Sequence of chain 1.A:
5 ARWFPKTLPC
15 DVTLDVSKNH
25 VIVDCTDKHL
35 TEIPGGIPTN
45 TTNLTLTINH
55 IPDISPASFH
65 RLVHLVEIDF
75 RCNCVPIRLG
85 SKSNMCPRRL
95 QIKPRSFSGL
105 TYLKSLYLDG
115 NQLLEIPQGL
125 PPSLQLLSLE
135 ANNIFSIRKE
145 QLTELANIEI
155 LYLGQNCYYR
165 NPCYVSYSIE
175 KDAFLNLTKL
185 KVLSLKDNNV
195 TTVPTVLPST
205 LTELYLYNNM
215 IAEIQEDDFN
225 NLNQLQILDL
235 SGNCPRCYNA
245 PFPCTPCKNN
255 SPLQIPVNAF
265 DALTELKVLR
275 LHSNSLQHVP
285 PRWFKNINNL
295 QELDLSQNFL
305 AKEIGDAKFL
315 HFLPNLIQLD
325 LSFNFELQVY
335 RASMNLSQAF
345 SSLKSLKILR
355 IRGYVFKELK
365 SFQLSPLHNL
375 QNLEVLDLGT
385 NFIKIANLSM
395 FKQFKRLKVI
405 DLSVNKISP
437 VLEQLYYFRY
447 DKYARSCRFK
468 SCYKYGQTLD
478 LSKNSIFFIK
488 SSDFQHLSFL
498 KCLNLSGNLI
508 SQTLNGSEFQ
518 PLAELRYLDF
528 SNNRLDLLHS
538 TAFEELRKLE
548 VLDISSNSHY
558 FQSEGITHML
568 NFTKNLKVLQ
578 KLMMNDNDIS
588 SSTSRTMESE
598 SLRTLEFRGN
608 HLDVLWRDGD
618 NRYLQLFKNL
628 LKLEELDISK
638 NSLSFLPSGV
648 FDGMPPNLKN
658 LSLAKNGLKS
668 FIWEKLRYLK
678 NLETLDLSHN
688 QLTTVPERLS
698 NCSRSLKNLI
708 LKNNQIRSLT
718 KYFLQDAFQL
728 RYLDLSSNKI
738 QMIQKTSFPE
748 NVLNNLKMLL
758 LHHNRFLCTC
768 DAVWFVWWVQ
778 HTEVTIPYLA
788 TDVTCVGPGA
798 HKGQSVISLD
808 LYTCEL

Sequence of chain 1.B:
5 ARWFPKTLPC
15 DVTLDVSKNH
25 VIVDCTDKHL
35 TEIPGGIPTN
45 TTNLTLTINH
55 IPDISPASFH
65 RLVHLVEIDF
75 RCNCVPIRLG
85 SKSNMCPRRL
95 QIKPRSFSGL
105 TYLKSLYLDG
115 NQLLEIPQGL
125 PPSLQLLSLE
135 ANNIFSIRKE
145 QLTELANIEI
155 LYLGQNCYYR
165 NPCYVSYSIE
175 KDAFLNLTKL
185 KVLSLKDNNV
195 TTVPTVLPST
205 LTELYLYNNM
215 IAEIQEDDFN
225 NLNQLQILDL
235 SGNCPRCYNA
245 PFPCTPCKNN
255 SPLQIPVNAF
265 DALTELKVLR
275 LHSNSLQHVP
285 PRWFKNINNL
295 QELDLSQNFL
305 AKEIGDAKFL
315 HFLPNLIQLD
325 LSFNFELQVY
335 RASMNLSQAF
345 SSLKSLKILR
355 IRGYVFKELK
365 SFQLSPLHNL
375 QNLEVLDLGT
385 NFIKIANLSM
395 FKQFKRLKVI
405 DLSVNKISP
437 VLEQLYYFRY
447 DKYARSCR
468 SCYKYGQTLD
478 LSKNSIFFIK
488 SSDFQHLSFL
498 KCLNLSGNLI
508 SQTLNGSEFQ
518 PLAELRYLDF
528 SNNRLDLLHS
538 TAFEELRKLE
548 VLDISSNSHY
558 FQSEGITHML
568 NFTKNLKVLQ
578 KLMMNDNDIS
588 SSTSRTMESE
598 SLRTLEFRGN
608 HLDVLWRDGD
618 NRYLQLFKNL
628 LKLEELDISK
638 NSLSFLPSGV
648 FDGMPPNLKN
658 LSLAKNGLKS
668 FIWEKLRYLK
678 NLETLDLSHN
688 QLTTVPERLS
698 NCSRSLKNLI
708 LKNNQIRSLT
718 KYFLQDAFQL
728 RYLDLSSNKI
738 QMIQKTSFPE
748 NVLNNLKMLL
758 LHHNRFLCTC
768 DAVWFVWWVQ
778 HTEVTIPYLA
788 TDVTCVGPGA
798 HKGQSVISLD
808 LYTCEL

Binding-site contacts:
Ligand atom C2' contacts residue ARG451 of chain 1.A at 3.0 Å.
Ligand atom OP1 contacts residue ASP447 of chain 1.A at 3.1 Å (salt-bridge).
Ligand atom C4' contacts residue LEU83 of chain 1.A at 3.2 Å (hydrophobic).
Ligand atom O2' contacts residue GLN159 of chain 1.A at 2.9 Å (h-bond).
Ligand atom C4' contacts residue ALA450 of chain 1.A at 3.4 Å (hydrophobic).
Ligand atom C5' contacts residue ALA450 of chain 1.A at 3.5 Å (hydrophobic).
Ligand atom O4 contacts residue ASP113 of chain 1.A at 3.2 Å.
Ligand atom O4 contacts residue ARG451 of chain 1.A at 2.9 Å (salt-bridge).
Ligand atom C4' contacts residue ARG445 of chain 1.A at 3.5 Å.
Ligand atom OP1 contacts residue LEU83 of chain 1.A at 3.5 Å.
Ligand atom O2 contacts residue VAL79 of chain 1.A at 3.0 Å.
Ligand atom O2 contacts residue GLN159 of chain 1.A at 3.2 Å (h-bond).
Ligand atom O4' contacts residue ALA450 of chain 1.A at 3.4 Å.
Ligand atom O2 contacts residue CYS76 of chain 1.A at 3.4 Å (h-bond).
Ligand atom O2 contacts residue GLU134 of chain 1.A at 3.4 Å.
Ligand atom O4 contacts residue SER452 of chain 1.A at 3.3 Å.
Ligand atom O3' contacts residue LEU83 of chain 1.A at 3.5 Å.
Ligand atom C1' contacts residue ARG445 of chain 1.A at 3.2 Å.
Ligand atom OP2 contacts residue SER452 of chain 1.A at 3.3 Å.
Ligand atom O4 contacts residue HIS54 of chain 1.A at 2.5 Å (h-bond).
Ligand atom O2' contacts residue ARG451 of chain 1.A at 2.8 Å (salt-bridge).
Ligand atom O3' contacts residue ARG445 of chain 1.A at 2.9 Å (salt-bridge).
Ligand atom O4 contacts residue ARG75 of chain 1.A at 3.1 Å (salt-bridge).
Ligand atom OP2 contacts residue TYR446 of chain 1.A at 3.4 Å.
Ligand atom OP2 contacts residue LEU83 of chain 1.A at 3.3 Å.
Ligand atom OP2 contacts residue ARG164 of chain 1.A at 2.8 Å (salt-bridge).
Ligand atom OP2 contacts residue CYS453 of chain 1.A at 2.9 Å (h-bond).
Ligand atom C6 contacts residue ARG451 of chain 1.A at 3.4 Å.
Ligand atom C5 contacts residue SER85 of chain 1.A at 3.4 Å.
Ligand atom O3' contacts residue CYS453 of chain 1.A at 3.5 Å (h-bond).
Ligand atom OP1 contacts residue LYS666 of chain 1.B at 3.3 Å (salt-bridge).
Ligand atom OP1 contacts residue ARG445 of chain 1.A at 2.8 Å (salt-bridge).
Ligand atom C5 contacts residue SER452 of chain 1.A at 3.5 Å.
Ligand atom O4' contacts residue ARG445 of chain 1.A at 3.2 Å (salt-bridge).
Ligand atom O3' contacts residue TYR162 of chain 1.A at 3.5 Å (h-bond).
Ligand atom N3 contacts residue GLU134 of chain 1.A at 3.1 Å (salt-bridge).
Ligand atom OP1 contacts residue TYR446 of chain 1.A at 2.9 Å (h-bond).
Ligand atom OP1 contacts residue TYR162 of chain 1.A at 2.6 Å (h-bond).
Ligand atom O4' contacts residue GLY84 of chain 1.A at 3.3 Å.
Ligand atom N1 contacts residue ARG451 of chain 1.A at 3.3 Å (salt-bridge).

The protein below binds the small molecule below.
Small molecule (SMILES): O=c1ccn([C@@H]2O[C@H](CO[P](=O)(O)O[C@H]3[C@@H](O)[C@H](n4ccc(=O)[nH]c4=O)O[C@@H]3CO[P](=O)(O)O[C@H]3[C@@H](O)[C@H](n4ccc(=O)[nH]c4=O)O[C@@H]3COP(=O)=O)[C@@H](OP(=O)(O)O)[C@H]2O)c(=O)[nH]1